Sequence of chain 1.A:
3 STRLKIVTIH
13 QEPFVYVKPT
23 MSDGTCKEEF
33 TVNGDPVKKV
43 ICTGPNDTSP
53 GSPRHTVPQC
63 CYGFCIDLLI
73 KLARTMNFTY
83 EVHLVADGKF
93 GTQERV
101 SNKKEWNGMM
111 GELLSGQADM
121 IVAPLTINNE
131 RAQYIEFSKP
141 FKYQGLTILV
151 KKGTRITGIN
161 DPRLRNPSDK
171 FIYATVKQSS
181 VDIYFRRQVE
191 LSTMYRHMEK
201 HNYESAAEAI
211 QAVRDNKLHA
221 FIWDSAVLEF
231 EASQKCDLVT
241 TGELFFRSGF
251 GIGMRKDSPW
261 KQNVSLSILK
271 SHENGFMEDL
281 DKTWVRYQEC

The protein below binds the small molecule below.
Small molecule (SMILES): NCC(=O)O

Binding-site contacts:
Ligand atom N contacts residue PHE92 of chain 1.A at 4.1 Å.
Ligand atom CA contacts residue TRP223 of chain 1.A at 3.8 Å (hydrophobic).
Ligand atom OXT contacts residue PHE92 of chain 1.A at 3.0 Å.
Ligand atom OXT contacts residue SER179 of chain 1.A at 3.5 Å.
Ligand atom CA contacts residue SER180 of chain 1.A at 3.3 Å.
Ligand atom O contacts residue PHE92 of chain 1.A at 3.5 Å.
Ligand atom N contacts residue ASP224 of chain 1.A at 2.7 Å (salt-bridge).
Ligand atom CA contacts residue PHE92 of chain 1.A at 3.7 Å (hydrophobic).
Ligand atom C contacts residue ARG131 of chain 1.A at 3.6 Å.
Ligand atom O contacts residue THR126 of chain 1.A at 2.9 Å (h-bond).
Ligand atom N contacts residue PRO124 of chain 1.A at 3.0 Å (h-bond).
Ligand atom N contacts residue PHE250 of chain 1.A at 3.8 Å.
Ligand atom CA contacts residue ASP224 of chain 1.A at 3.4 Å.
Ligand atom O contacts residue SER180 of chain 1.A at 3.7 Å.
Ligand atom OXT contacts residue ARG131 of chain 1.A at 2.9 Å (salt-bridge).
Ligand atom O contacts residue PRO124 of chain 1.A at 3.8 Å.
Ligand atom C contacts residue THR126 of chain 1.A at 4.0 Å.
Ligand atom N contacts residue THR126 of chain 1.A at 2.9 Å (h-bond).
Ligand atom C contacts residue SER180 of chain 1.A at 3.2 Å.
Ligand atom O contacts residue ARG131 of chain 1.A at 2.8 Å (salt-bridge).
Ligand atom CA contacts residue PRO124 of chain 1.A at 3.9 Å (hydrophobic).
Ligand atom C contacts residue PHE92 of chain 1.A at 3.3 Å (hydrophobic).
Ligand atom CA contacts residue THR126 of chain 1.A at 3.8 Å.
Ligand atom C contacts residue PRO124 of chain 1.A at 4.3 Å (hydrophobic).
Ligand atom O contacts residue LEU125 of chain 1.A at 3.7 Å.
Ligand atom N contacts residue SER180 of chain 1.A at 3.8 Å.
Ligand atom OXT contacts residue SER180 of chain 1.A at 2.8 Å (h-bond).